The small molecule below binds the protein below.
Small molecule (SMILES): CC(=O)N[C@H]1[C@H](O[C@H]2[C@H](O)[C@@H](NC(C)=O)CO[C@@H]2CO)O[C@H](CO)[C@@H](O)[C@@H]1O

Sequence of chain 1.A:
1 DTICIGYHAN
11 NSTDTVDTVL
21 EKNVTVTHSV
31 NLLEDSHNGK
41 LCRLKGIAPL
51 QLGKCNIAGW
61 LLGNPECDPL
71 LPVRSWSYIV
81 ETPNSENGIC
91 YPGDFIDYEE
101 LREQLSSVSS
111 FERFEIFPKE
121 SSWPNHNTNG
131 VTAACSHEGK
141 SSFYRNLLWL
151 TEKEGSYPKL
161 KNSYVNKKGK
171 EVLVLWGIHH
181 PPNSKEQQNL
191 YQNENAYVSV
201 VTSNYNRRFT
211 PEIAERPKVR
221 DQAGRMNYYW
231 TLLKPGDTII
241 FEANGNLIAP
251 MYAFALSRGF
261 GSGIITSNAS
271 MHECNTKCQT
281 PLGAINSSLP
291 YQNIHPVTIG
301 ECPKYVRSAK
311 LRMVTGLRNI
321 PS

Binding-site contacts:
Ligand atom C1 contacts residue ASN23 of chain 1.A at 1.4 Å.
Ligand atom C6 contacts residue THR25 of chain 1.A at 4.4 Å.
Ligand atom N2 contacts residue ASN23 of chain 1.A at 2.8 Å (h-bond).
Ligand atom O7 contacts residue ASN23 of chain 1.A at 2.7 Å (h-bond).
Ligand atom O5 contacts residue THR15 of chain 1.A at 4.1 Å.
Ligand atom C5 contacts residue THR15 of chain 1.A at 4.5 Å.
Ligand atom C8 contacts residue ASN23 of chain 1.A at 4.5 Å.
Ligand atom C5 contacts residue ASN23 of chain 1.A at 3.5 Å.
Ligand atom C8 contacts residue THR13 of chain 1.A at 3.8 Å.
Ligand atom C3 contacts residue ASN23 of chain 1.A at 3.7 Å.
Ligand atom C4 contacts residue ASN23 of chain 1.A at 4.1 Å.
Ligand atom O6 contacts residue THR25 of chain 1.A at 4.2 Å.
Ligand atom C7 contacts residue ASN23 of chain 1.A at 3.1 Å.
Ligand atom C6 contacts residue THR15 of chain 1.A at 4.3 Å.
Ligand atom C2 contacts residue ASN23 of chain 1.A at 2.3 Å.
Ligand atom O5 contacts residue ASN23 of chain 1.A at 2.3 Å (h-bond).